Sequence of chain 2.C:
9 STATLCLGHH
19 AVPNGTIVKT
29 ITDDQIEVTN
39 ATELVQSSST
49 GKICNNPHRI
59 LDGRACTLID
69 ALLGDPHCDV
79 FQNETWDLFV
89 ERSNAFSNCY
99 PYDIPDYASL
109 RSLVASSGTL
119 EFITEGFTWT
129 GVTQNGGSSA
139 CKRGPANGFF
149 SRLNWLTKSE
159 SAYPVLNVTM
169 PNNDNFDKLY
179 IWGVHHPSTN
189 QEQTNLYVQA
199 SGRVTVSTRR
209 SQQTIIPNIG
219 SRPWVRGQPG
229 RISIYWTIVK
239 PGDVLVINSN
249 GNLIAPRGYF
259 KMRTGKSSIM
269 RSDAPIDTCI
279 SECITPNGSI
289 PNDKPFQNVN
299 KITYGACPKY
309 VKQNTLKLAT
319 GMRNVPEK

Binding-site contacts:
Ligand atom C6 contacts residue GLN226 of chain 2.C at 3.6 Å.
Ligand atom C11 contacts residue TRP153 of chain 2.C at 3.7 Å (hydrophobic).
Ligand atom O9 contacts residue TYR98 of chain 2.C at 2.5 Å (h-bond).
Ligand atom C7 contacts residue TRP153 of chain 2.C at 3.8 Å (hydrophobic).
Ligand atom O8 contacts residue SER136 of chain 2.C at 4.1 Å.
Ligand atom O8 contacts residue TRP153 of chain 2.C at 3.4 Å.
Ligand atom O6 contacts residue GLN226 of chain 2.C at 4.2 Å.
Ligand atom C9 contacts residue GLN226 of chain 2.C at 3.7 Å.
Ligand atom O1B contacts residue SER136 of chain 2.C at 2.8 Å (h-bond).
Ligand atom O6 contacts residue GLN226 of chain 2.C at 4.1 Å.
Ligand atom O9 contacts residue GLU190 of chain 2.C at 3.4 Å (salt-bridge).
Ligand atom O8 contacts residue TYR98 of chain 2.C at 3.0 Å.
Ligand atom C10 contacts residue GLY135 of chain 2.C at 4.3 Å.
Ligand atom O7 contacts residue LEU194 of chain 2.C at 3.8 Å.
Ligand atom C1 contacts residue GLN226 of chain 2.C at 3.2 Å.
Ligand atom C11 contacts residue THR155 of chain 2.C at 3.5 Å.
Ligand atom O10 contacts residue LEU194 of chain 2.C at 3.5 Å.
Ligand atom O9 contacts residue GLN226 of chain 2.C at 3.0 Å (h-bond).
Ligand atom O1A contacts residue GLN226 of chain 2.C at 3.8 Å.
Ligand atom C9 contacts residue HIS183 of chain 2.C at 3.9 Å.
Ligand atom C5 contacts residue GLY135 of chain 2.C at 4.0 Å.
Ligand atom O7 contacts residue GLU190 of chain 2.C at 4.3 Å.
Ligand atom O1B contacts residue SER137 of chain 2.C at 4.0 Å.
Ligand atom C9 contacts residue TRP153 of chain 2.C at 4.0 Å (hydrophobic).
Ligand atom C4 contacts residue GLY135 of chain 2.C at 3.8 Å.
Ligand atom N5 contacts residue GLY135 of chain 2.C at 3.3 Å (h-bond).
Ligand atom O1B contacts residue GLN226 of chain 2.C at 2.5 Å (h-bond).
Ligand atom O9 contacts residue GLY228 of chain 2.C at 4.0 Å.
Ligand atom C8 contacts residue TRP153 of chain 2.C at 3.9 Å (hydrophobic).
Ligand atom C1 contacts residue SER137 of chain 2.C at 3.8 Å.
Ligand atom C8 contacts residue TYR98 of chain 2.C at 3.9 Å (hydrophobic).
Ligand atom C2 contacts residue GLN226 of chain 2.C at 4.1 Å.
Ligand atom C1 contacts residue SER136 of chain 2.C at 3.5 Å.
Ligand atom O1A contacts residue SER137 of chain 2.C at 2.9 Å (h-bond).
Ligand atom C9 contacts residue GLU190 of chain 2.C at 3.2 Å.
Ligand atom O8 contacts residue GLN226 of chain 2.C at 3.0 Å (h-bond).
Ligand atom C8 contacts residue GLN226 of chain 2.C at 3.3 Å.
Ligand atom O9 contacts residue HIS183 of chain 2.C at 3.8 Å.
Ligand atom C9 contacts residue TYR98 of chain 2.C at 3.4 Å (hydrophobic).
Ligand atom O1A contacts residue SER136 of chain 2.C at 3.5 Å (h-bond).

The small molecule below binds the protein below.
Small molecule (SMILES): CC(=O)N[C@H]1[C@H]([C@H](O)[C@H](O)CO)O[C@@](OC[C@H]2O[C@@H](O)[C@H](O)[C@@H](O)[C@H]2O)(C(=O)O)C[C@@H]1O